This small molecule binds to this protein.
Small molecule (SMILES): CC(=O)N[C@@H]1[C@@H](O)[C@H](O)[C@@H](CO)O[C@H]1O

Binding-site contacts:
Ligand atom C8 contacts residue ASN707 of chain 1.B at 3.3 Å.
Ligand atom C1 contacts residue ASN707 of chain 1.B at 1.4 Å.
Ligand atom C8 contacts residue ASN708 of chain 1.B at 4.2 Å.
Ligand atom C2 contacts residue ASN707 of chain 1.B at 2.5 Å.
Ligand atom C5 contacts residue ASN707 of chain 1.B at 3.7 Å.
Ligand atom C3 contacts residue ASN707 of chain 1.B at 3.8 Å.
Ligand atom C4 contacts residue ASN707 of chain 1.B at 4.2 Å.
Ligand atom O7 contacts residue ASN707 of chain 1.B at 3.0 Å (h-bond).
Ligand atom N2 contacts residue ASN707 of chain 1.B at 3.0 Å (h-bond).
Ligand atom C7 contacts residue ASN707 of chain 1.B at 3.3 Å.
Ligand atom O5 contacts residue ASN707 of chain 1.B at 2.3 Å (h-bond).
Ligand atom C8 contacts residue GLY1129 of chain 1.B at 4.1 Å.

Sequence of chain 1.B:
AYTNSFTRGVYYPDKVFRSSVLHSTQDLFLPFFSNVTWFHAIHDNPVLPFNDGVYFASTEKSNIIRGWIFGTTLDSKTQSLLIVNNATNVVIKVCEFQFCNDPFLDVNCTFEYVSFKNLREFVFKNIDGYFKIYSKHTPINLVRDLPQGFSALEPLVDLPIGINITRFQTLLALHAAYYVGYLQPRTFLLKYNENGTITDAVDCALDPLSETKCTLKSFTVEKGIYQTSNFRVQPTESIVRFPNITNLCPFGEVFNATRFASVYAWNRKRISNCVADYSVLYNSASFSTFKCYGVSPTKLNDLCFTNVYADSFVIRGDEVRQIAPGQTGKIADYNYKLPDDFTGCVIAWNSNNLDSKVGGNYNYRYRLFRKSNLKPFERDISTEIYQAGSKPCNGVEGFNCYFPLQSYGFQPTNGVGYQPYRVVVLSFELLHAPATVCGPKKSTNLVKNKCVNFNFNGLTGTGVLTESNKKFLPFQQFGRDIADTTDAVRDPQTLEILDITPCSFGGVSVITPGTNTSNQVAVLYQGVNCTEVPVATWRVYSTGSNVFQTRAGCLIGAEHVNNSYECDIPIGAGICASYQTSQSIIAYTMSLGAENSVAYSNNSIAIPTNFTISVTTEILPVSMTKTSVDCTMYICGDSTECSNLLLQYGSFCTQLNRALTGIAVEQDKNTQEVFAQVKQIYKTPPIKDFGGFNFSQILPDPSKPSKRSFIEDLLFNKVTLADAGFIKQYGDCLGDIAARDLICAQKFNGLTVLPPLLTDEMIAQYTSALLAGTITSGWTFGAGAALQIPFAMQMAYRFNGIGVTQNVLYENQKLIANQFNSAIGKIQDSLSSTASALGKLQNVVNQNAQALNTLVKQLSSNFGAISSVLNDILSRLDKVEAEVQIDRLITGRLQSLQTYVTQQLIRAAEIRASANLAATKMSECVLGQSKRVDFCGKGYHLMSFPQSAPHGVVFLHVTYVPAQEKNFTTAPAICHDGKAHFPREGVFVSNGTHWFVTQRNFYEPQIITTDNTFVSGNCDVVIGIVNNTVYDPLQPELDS